This small molecule binds to this protein.
Small molecule (SMILES): CCCCCCCC(=O)OC[C@H](COP(=O)(O)O[C@@H]1[C@H](O)[C@H](O)[C@@H](OP(=O)(O)O)[C@H](OP(=O)(O)O)[C@H]1O)OC(=O)CCCCCCC

Sequence of chain 1.G:
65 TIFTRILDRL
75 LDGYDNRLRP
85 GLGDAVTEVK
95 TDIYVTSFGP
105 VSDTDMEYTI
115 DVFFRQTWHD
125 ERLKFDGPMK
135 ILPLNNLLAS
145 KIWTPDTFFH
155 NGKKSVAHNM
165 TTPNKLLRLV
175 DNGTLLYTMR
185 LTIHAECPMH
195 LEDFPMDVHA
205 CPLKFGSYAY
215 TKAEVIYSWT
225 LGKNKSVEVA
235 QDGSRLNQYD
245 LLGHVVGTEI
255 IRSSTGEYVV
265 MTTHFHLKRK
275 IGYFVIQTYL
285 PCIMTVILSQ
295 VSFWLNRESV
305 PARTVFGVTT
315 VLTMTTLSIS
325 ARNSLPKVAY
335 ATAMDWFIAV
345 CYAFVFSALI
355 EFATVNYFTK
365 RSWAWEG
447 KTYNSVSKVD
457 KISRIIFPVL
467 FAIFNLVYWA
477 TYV

Binding-site contacts:
Ligand atom C2C contacts residue VAL455 of chain 1.G at 4.0 Å (hydrophobic).
Ligand atom O6 contacts residue ARG301 of chain 1.G at 3.6 Å.
Ligand atom O11 contacts residue PHE362 of chain 1.G at 3.2 Å.
Ligand atom C4A contacts residue ILE458 of chain 1.G at 3.8 Å (hydrophobic).
Ligand atom O6 contacts residue SER451 of chain 1.G at 3.5 Å (h-bond).
Ligand atom P5 contacts residue SER451 of chain 1.G at 3.2 Å.
Ligand atom C8A contacts residue ILE462 of chain 1.G at 3.9 Å (hydrophobic).
Ligand atom O12 contacts residue VAL455 of chain 1.G at 3.4 Å.
Ligand atom C5 contacts residue SER451 of chain 1.G at 4.1 Å.
Ligand atom C1C contacts residue PHE362 of chain 1.G at 3.9 Å (hydrophobic).
Ligand atom C3A contacts residue VAL455 of chain 1.G at 4.0 Å (hydrophobic).
Ligand atom O11 contacts residue SER453 of chain 1.G at 3.9 Å.
Ligand atom O3C contacts residue VAL455 of chain 1.G at 3.6 Å.
Ligand atom P5 contacts residue ARG365 of chain 1.G at 3.9 Å.
Ligand atom O43 contacts residue LYS364 of chain 1.G at 2.6 Å (salt-bridge).
Ligand atom O51 contacts residue ARG365 of chain 1.G at 4.1 Å.
Ligand atom O52 contacts residue ASN450 of chain 1.G at 3.6 Å.
Ligand atom C4A contacts residue VAL455 of chain 1.G at 4.0 Å (hydrophobic).
Ligand atom O12 contacts residue LYS454 of chain 1.G at 3.3 Å (salt-bridge).
Ligand atom O53 contacts residue SER451 of chain 1.G at 3.0 Å (h-bond).
Ligand atom O41 contacts residue LYS364 of chain 1.G at 3.5 Å (salt-bridge).
Ligand atom C6A contacts residue VAL455 of chain 1.G at 4.0 Å (hydrophobic).
Ligand atom O1 contacts residue LYS454 of chain 1.G at 3.4 Å (salt-bridge).
Ligand atom C1C contacts residue VAL455 of chain 1.G at 3.9 Å (hydrophobic).
Ligand atom O52 contacts residue ARG365 of chain 1.G at 3.1 Å (salt-bridge).
Ligand atom O51 contacts residue ARG301 of chain 1.G at 3.4 Å (salt-bridge).
Ligand atom O52 contacts residue LYS364 of chain 1.G at 3.3 Å.
Ligand atom C1 contacts residue LYS454 of chain 1.G at 3.6 Å.
Ligand atom O12 contacts residue SER453 of chain 1.G at 2.2 Å (h-bond).
Ligand atom O51 contacts residue ASN450 of chain 1.G at 3.8 Å.
Ligand atom C5A contacts residue VAL455 of chain 1.G at 3.9 Å (hydrophobic).
Ligand atom C6A contacts residue ILE458 of chain 1.G at 3.9 Å (hydrophobic).
Ligand atom C6B contacts residue GLU355 of chain 1.G at 4.0 Å.
Ligand atom P4 contacts residue LYS364 of chain 1.G at 3.6 Å.
Ligand atom O1 contacts residue SER453 of chain 1.G at 4.1 Å.
Ligand atom P1 contacts residue SER453 of chain 1.G at 3.6 Å.
Ligand atom O2C contacts residue VAL455 of chain 1.G at 3.2 Å.
Ligand atom O51 contacts residue SER451 of chain 1.G at 2.3 Å (h-bond).
Ligand atom C6B contacts residue THR358 of chain 1.G at 3.9 Å.
Ligand atom O53 contacts residue ARG365 of chain 1.G at 3.6 Å.